A protein and the small-molecule ligand that binds it are described below.
Small molecule (SMILES): Nc1ncnc2c1ncn2[C@H]1C[C@H](O)[C@@H](CO[P](=O)(O)O[P](=O)(O)OP(=O)(O)O)O1

Sequence of chain 1.C:
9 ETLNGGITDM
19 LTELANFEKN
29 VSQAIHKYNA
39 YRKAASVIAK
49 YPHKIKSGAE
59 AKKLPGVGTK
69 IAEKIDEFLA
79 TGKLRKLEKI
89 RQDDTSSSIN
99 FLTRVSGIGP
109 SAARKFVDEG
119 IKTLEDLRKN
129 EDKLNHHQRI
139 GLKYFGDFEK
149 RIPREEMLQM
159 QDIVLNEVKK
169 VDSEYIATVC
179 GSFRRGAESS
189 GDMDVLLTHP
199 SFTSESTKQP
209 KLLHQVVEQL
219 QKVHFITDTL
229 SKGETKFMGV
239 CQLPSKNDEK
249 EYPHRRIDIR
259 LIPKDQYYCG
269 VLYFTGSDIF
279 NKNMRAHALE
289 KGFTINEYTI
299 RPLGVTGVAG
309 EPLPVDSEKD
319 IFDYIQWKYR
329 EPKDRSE

Binding-site contacts:
Ligand atom PG contacts residue SER180 of chain 1.C at 3.4 Å.
Ligand atom C3' contacts residue PHE272 of chain 1.C at 3.4 Å (hydrophobic).
Ligand atom O1A contacts residue CR1 of chain 1.F at 2.9 Å.
Ligand atom C2' contacts residue ASP276 of chain 1.C at 3.6 Å.
Ligand atom O1B contacts residue ASP190 of chain 1.C at 3.1 Å (salt-bridge).
Ligand atom PG contacts residue SER188 of chain 1.C at 3.9 Å.
Ligand atom O2G contacts residue SER188 of chain 1.C at 3.2 Å.
Ligand atom O1A contacts residue DG7 of chain 1.B at 3.0 Å (h-bond).
Ligand atom PA contacts residue CR1 of chain 1.F at 3.3 Å.
Ligand atom C1' contacts residue TYR271 of chain 1.C at 4.0 Å (hydrophobic).
Ligand atom O2G contacts residue SER180 of chain 1.C at 3.8 Å.
Ligand atom O3' contacts residue TYR271 of chain 1.C at 3.2 Å (h-bond).
Ligand atom PB contacts residue ASP190 of chain 1.C at 3.8 Å.
Ligand atom PB contacts residue CR1 of chain 1.F at 2.8 Å.
Ligand atom O3G contacts residue ASP190 of chain 1.C at 2.8 Å (salt-bridge).
Ligand atom O3G contacts residue ASP192 of chain 1.C at 3.6 Å (salt-bridge).
Ligand atom O3A contacts residue ASP192 of chain 1.C at 3.2 Å (salt-bridge).
Ligand atom O2G contacts residue ASP190 of chain 1.C at 3.3 Å (salt-bridge).
Ligand atom PG contacts residue ASP190 of chain 1.C at 3.8 Å.
Ligand atom C4' contacts residue PHE272 of chain 1.C at 3.0 Å (hydrophobic).
Ligand atom O1A contacts residue ASP192 of chain 1.C at 3.3 Å (salt-bridge).
Ligand atom C5' contacts residue PHE272 of chain 1.C at 3.3 Å (hydrophobic).
Ligand atom O3G contacts residue SER180 of chain 1.C at 4.0 Å.
Ligand atom O1B contacts residue CR1 of chain 1.F at 2.5 Å.
Ligand atom O4' contacts residue TYR271 of chain 1.C at 3.7 Å.
Ligand atom PG contacts residue CR1 of chain 1.F at 3.6 Å.
Ligand atom O2G contacts residue GLY189 of chain 1.C at 2.3 Å (h-bond).
Ligand atom PA contacts residue ASP192 of chain 1.C at 3.9 Å.
Ligand atom O3' contacts residue GLY274 of chain 1.C at 3.7 Å.
Ligand atom O3' contacts residue PHE272 of chain 1.C at 2.8 Å (h-bond).
Ligand atom O1G contacts residue SER180 of chain 1.C at 2.4 Å (h-bond).
Ligand atom O3B contacts residue ASP190 of chain 1.C at 3.1 Å (salt-bridge).
Ligand atom O3G contacts residue CR1 of chain 1.F at 3.5 Å.
Ligand atom O3B contacts residue CR1 of chain 1.F at 2.4 Å.
Ligand atom O5' contacts residue ASP192 of chain 1.C at 4.0 Å.
Ligand atom O3G contacts residue SER188 of chain 1.C at 3.7 Å.
Ligand atom O4' contacts residue PHE272 of chain 1.C at 2.8 Å.
Ligand atom O3B contacts residue ASP192 of chain 1.C at 3.7 Å.
Ligand atom O3A contacts residue CR1 of chain 1.F at 2.5 Å.
Ligand atom PG contacts residue GLY189 of chain 1.C at 3.8 Å.